Binding-site contacts:
Ligand atom C4 contacts residue GLY84 of chain 1.D at 4.3 Å.
Ligand atom O3 contacts residue GLY84 of chain 1.D at 3.7 Å.
Ligand atom C2 contacts residue GLY84 of chain 1.D at 3.2 Å.
Ligand atom C7 contacts residue ASN114 of chain 1.D at 3.2 Å.
Ligand atom N2 contacts residue ASN114 of chain 1.D at 2.8 Å (h-bond).
Ligand atom C3 contacts residue ASN114 of chain 1.D at 3.8 Å.
Ligand atom N2 contacts residue GLU86 of chain 1.D at 3.4 Å (salt-bridge).
Ligand atom C2 contacts residue SER85 of chain 1.D at 4.2 Å.
Ligand atom C7 contacts residue SER85 of chain 1.D at 4.2 Å.
Ligand atom C2 contacts residue ASN114 of chain 1.D at 2.4 Å.
Ligand atom C5 contacts residue ASN114 of chain 1.D at 3.7 Å.
Ligand atom N2 contacts residue SER85 of chain 1.D at 3.4 Å.
Ligand atom C3 contacts residue GLY84 of chain 1.D at 3.9 Å.
Ligand atom C1 contacts residue ASN114 of chain 1.D at 1.4 Å.
Ligand atom O5 contacts residue ASN114 of chain 1.D at 2.4 Å (h-bond).
Ligand atom C4 contacts residue ASN114 of chain 1.D at 4.2 Å.
Ligand atom C8 contacts residue SER85 of chain 1.D at 4.3 Å.
Ligand atom C8 contacts residue GLU86 of chain 1.D at 3.5 Å.
Ligand atom N2 contacts residue GLY84 of chain 1.D at 3.6 Å.
Ligand atom O7 contacts residue ASN114 of chain 1.D at 4.1 Å.
Ligand atom C8 contacts residue ASN114 of chain 1.D at 3.2 Å.
Ligand atom C7 contacts residue GLU86 of chain 1.D at 3.8 Å.
Ligand atom C1 contacts residue GLY84 of chain 1.D at 4.3 Å.

A protein and the small-molecule ligand that binds it are described below.
Small molecule (SMILES): CC(=O)N[C@@H]1[C@@H](O)[C@H](O)[C@@H](CO)O[C@H]1O

Sequence of chain 1.D:
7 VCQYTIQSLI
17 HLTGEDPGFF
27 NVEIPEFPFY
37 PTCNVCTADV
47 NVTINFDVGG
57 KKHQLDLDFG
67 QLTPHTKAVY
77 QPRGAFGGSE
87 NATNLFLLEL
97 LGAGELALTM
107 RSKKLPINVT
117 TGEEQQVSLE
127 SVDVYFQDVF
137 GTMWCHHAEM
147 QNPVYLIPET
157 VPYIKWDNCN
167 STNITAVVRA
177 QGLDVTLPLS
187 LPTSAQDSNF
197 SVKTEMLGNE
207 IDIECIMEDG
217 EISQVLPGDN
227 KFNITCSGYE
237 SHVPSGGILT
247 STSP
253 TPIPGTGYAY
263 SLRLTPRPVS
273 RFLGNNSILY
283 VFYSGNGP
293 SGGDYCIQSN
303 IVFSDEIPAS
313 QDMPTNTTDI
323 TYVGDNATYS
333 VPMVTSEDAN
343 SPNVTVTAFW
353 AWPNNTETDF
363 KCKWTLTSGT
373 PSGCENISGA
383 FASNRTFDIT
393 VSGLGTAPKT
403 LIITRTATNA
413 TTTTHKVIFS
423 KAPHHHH